This protein binds this small molecule.
Small molecule (SMILES): Cc1cn([C@H]2C[C@H](O[P](=O)(O)OC[C@H]3O[C@@H](n4ccc(N)nc4=O)C[C@@H]3OP(O)OC[C@@H]3CC[C@H](n4cnc5c(=O)[nH]c(N)nc54)O3)[C@@H](CO[P](=O)(O)O[C@H]3C[C@H](n4ccc(N)nc4=O)O[C@@H]3CO[P](=O)(O)O[C@H]3C[C@H](n4cnc5c4NC=N[C@H]5N)O[C@@H]3CO[P](=O)(O)O[C@H]3C[C@H](n4cnc5c(=O)[nH]c(N)nc54)O[C@@H]3CO[P](=O)(O)O[C@H]3C[C@H](n4cc(C)c(=O)[nH]c4=O)O[C@@H]3CO[P](=O)(O)O[C@H]3C[C@H](n4ccc(N)nc4=O)O[C@@H]3CO[P](=O)(O)O[C@H]3C[C@H](n4ccc(N)nc4=O)O[C@@H]3CO)O2)c(=O)[nH]c1=O

Binding-site contacts:
Ligand atom C4' contacts residue ASP546 of chain 1.A at 3.7 Å.
Ligand atom O3' contacts residue PRO343 of chain 1.A at 3.6 Å.
Ligand atom OP1 contacts residue ARG345 of chain 1.A at 3.0 Å (salt-bridge).
Ligand atom O3' contacts residue ARG294 of chain 1.A at 3.2 Å (salt-bridge).
Ligand atom O3' contacts residue THR268 of chain 1.A at 3.1 Å.
Ligand atom OP1 contacts residue SER273 of chain 1.A at 3.6 Å.
Ligand atom C2 contacts residue ARG331 of chain 1.A at 3.5 Å.
Ligand atom O4' contacts residue ASN341 of chain 1.A at 3.2 Å.
Ligand atom OP2 contacts residue ARG345 of chain 1.A at 3.6 Å.
Ligand atom N3 contacts residue ARG331 of chain 1.A at 2.9 Å (salt-bridge).
Ligand atom OP1 contacts residue LYS267 of chain 1.A at 2.5 Å (salt-bridge).
Ligand atom OP1 contacts residue THR272 of chain 1.A at 2.8 Å (h-bond).
Ligand atom C8 contacts residue ARG345 of chain 1.A at 3.2 Å.
Ligand atom C2' contacts residue ASN341 of chain 1.A at 3.6 Å.
Ligand atom C3' contacts residue ASP546 of chain 1.A at 3.4 Å.
Ligand atom C4' contacts residue ILE342 of chain 1.A at 3.6 Å (hydrophobic).
Ligand atom C1' contacts residue HIS545 of chain 1.A at 3.6 Å.
Ligand atom N2 contacts residue GLN513 of chain 1.A at 3.5 Å (h-bond).
Ligand atom O4' contacts residue TYR303 of chain 1.A at 3.5 Å (h-bond).
Ligand atom C1' contacts residue GLN340 of chain 1.A at 3.5 Å.
Ligand atom O2 contacts residue ASN341 of chain 1.A at 2.9 Å (h-bond).
Ligand atom C4' contacts residue TYR303 of chain 1.A at 3.6 Å (hydrophobic).
Ligand atom C2' contacts residue GLN340 of chain 1.A at 3.6 Å.
Ligand atom C5' contacts residue ARG294 of chain 1.A at 3.2 Å.
Ligand atom N2 contacts residue ARG331 of chain 1.A at 3.3 Å (salt-bridge).
Ligand atom N7 contacts residue ARG345 of chain 1.A at 2.9 Å (salt-bridge).
Ligand atom OP1 contacts residue ARG294 of chain 1.A at 3.0 Å (salt-bridge).
Ligand atom C5' contacts residue THR272 of chain 1.A at 3.5 Å.
Ligand atom O2 contacts residue LYS298 of chain 1.A at 3.2 Å.
Ligand atom OP1 contacts residue ILE344 of chain 1.A at 2.8 Å (h-bond).
Ligand atom OP1 contacts residue THR266 of chain 1.A at 2.8 Å (h-bond).
Ligand atom P contacts residue ARG294 of chain 1.A at 3.6 Å.
Ligand atom C4' contacts residue VAL544 of chain 1.A at 3.5 Å (hydrophobic).
Ligand atom OP2 contacts residue ALA274 of chain 1.A at 3.4 Å.
Ligand atom OP2 contacts residue ARG345 of chain 1.A at 2.9 Å (salt-bridge).
Ligand atom O4' contacts residue HIS545 of chain 1.A at 3.4 Å.
Ligand atom OP1 contacts residue PRO343 of chain 1.A at 3.4 Å.
Ligand atom OP1 contacts residue THR268 of chain 1.A at 2.7 Å (h-bond).
Ligand atom C5' contacts residue ILE342 of chain 1.A at 3.2 Å (hydrophobic).
Ligand atom C1' contacts residue TYR303 of chain 1.A at 3.5 Å (hydrophobic).

Sequence of chain 1.A:
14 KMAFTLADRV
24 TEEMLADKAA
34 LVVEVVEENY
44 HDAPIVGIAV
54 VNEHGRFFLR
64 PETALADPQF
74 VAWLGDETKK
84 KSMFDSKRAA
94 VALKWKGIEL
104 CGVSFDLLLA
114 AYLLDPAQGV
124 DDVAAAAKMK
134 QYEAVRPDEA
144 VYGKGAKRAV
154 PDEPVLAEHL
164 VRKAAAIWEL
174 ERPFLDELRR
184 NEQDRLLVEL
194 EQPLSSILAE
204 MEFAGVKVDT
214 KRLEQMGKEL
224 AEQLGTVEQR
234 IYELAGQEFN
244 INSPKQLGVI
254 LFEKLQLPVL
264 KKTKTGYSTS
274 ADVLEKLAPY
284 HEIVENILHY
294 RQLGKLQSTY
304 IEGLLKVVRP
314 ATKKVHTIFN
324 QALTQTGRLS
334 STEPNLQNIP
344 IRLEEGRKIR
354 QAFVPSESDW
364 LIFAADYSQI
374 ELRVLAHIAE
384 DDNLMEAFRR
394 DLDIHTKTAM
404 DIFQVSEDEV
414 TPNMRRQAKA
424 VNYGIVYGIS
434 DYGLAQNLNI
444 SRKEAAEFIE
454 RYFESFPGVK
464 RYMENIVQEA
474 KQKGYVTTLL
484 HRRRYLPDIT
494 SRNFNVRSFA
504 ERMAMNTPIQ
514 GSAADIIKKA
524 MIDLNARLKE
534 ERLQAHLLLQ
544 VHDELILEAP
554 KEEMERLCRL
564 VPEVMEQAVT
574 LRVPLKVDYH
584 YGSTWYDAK